Sequence of chain 1.A:
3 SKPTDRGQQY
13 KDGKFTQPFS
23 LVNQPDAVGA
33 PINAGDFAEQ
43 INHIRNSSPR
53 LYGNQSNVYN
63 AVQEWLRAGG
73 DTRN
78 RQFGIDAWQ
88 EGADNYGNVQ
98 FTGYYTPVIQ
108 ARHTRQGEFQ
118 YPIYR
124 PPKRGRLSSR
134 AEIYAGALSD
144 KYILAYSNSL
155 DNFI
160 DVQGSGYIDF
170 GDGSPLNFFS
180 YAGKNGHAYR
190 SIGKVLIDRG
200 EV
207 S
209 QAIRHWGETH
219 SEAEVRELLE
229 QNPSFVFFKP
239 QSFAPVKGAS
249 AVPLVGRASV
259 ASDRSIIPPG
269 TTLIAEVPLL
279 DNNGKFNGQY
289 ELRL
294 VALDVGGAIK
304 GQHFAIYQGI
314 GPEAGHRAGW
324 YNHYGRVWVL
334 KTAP

This protein binds this small molecule.
Small molecule (SMILES): CC(=O)N[C@@H]1[C@@H](O)[C@H](O[C@@H]2O[C@H](CO)[C@@H](O[C@@H]3O[C@H](CO)[C@@H](O[C@@H]4O[C@H](CO)[C@@H](O[C@@H]5O[C@H](CO)[C@@H](O[C@@H]6O[C@H](CO)[C@@H](O)[C@H](O)[C@H]6NC(C)=O)[C@H](O)[C@H]5NC(C)=O)[C@H](O)[C@H]4NC(C)=O)[C@H](O)[C@H]3NC(C)=O)[C@H](O)[C@H]2NC(C)=O)[C@@H](CO)O[C@H]1O

Binding-site contacts:
Ligand atom C1 contacts residue VAL161 of chain 1.A at 3.2 Å (hydrophobic).
Ligand atom O3 contacts residue TYR101 of chain 1.A at 3.4 Å.
Ligand atom O7 contacts residue GLN162 of chain 1.A at 2.9 Å (h-bond).
Ligand atom N2 contacts residue ASP297 of chain 1.A at 3.0 Å (salt-bridge).
Ligand atom N2 contacts residue MSE206 of chain 1.A at 3.5 Å.
Ligand atom C6 contacts residue TYR101 of chain 1.A at 3.3 Å (hydrophobic).
Ligand atom O6 contacts residue GLY322 of chain 1.A at 3.1 Å (h-bond).
Ligand atom C3 contacts residue ASP297 of chain 1.A at 3.3 Å.
Ligand atom C8 contacts residue SER190 of chain 1.A at 2.8 Å.
Ligand atom O3 contacts residue VAL161 of chain 1.A at 3.4 Å (h-bond).
Ligand atom C2 contacts residue VAL161 of chain 1.A at 3.1 Å (hydrophobic).
Ligand atom C5 contacts residue GLN162 of chain 1.A at 3.3 Å.
Ligand atom C8 contacts residue TYR180 of chain 1.A at 3.4 Å (hydrophobic).
Ligand atom O6 contacts residue VAL298 of chain 1.A at 2.8 Å (h-bond).
Ligand atom O6 contacts residue ALA259 of chain 1.A at 3.5 Å.
Ligand atom O6 contacts residue TYR188 of chain 1.A at 3.4 Å (h-bond).
Ligand atom O6 contacts residue TYR180 of chain 1.A at 3.0 Å (h-bond).
Ligand atom C8 contacts residue MSE206 of chain 1.A at 3.5 Å.
Ligand atom C7 contacts residue GLY100 of chain 1.A at 3.6 Å.
Ligand atom O3 contacts residue GLN162 of chain 1.A at 3.1 Å (h-bond).
Ligand atom O7 contacts residue MSE208 of chain 1.A at 3.1 Å.
Ligand atom O7 contacts residue ALA181 of chain 1.A at 3.5 Å (h-bond).
Ligand atom O4 contacts residue GLN162 of chain 1.A at 3.3 Å (h-bond).
Ligand atom N2 contacts residue GLY100 of chain 1.A at 2.9 Å (h-bond).
Ligand atom C1 contacts residue VAL298 of chain 1.A at 3.6 Å (hydrophobic).
Ligand atom N2 contacts residue PO41 of chain 1.I at 3.0 Å (h-bond).
Ligand atom O7 contacts residue SER164 of chain 1.A at 3.0 Å (h-bond).
Ligand atom C8 contacts residue SER164 of chain 1.A at 3.4 Å.
Ligand atom O3 contacts residue PO41 of chain 1.I at 3.1 Å (h-bond).
Ligand atom C8 contacts residue GLY100 of chain 1.A at 3.3 Å.
Ligand atom C3 contacts residue VAL161 of chain 1.A at 3.2 Å (hydrophobic).
Ligand atom O7 contacts residue GLY163 of chain 1.A at 3.3 Å.
Ligand atom O6 contacts residue ALA321 of chain 1.A at 2.9 Å (h-bond).
Ligand atom C7 contacts residue GLN162 of chain 1.A at 3.2 Å.
Ligand atom C5 contacts residue TYR180 of chain 1.A at 3.4 Å (hydrophobic).
Ligand atom N2 contacts residue GLN162 of chain 1.A at 3.6 Å (h-bond).
Ligand atom N2 contacts residue VAL161 of chain 1.A at 2.5 Å (h-bond).
Ligand atom C3 contacts residue PO41 of chain 1.I at 3.3 Å.
Ligand atom C6 contacts residue ASP297 of chain 1.A at 3.6 Å.
Ligand atom C6 contacts residue TYR180 of chain 1.A at 3.4 Å (hydrophobic).